A protein and the small-molecule ligand that binds it are described below.
Small molecule (SMILES): CC(=O)N[C@H]1[C@H](O[C@H]2[C@H](O)[C@@H](NC(C)=O)CO[C@@H]2CO)O[C@H](CO)[C@@H](O)[C@@H]1O

Binding-site contacts:
Ligand atom C8 contacts residue ASP353 of chain 1.B at 3.4 Å.
Ligand atom C8 contacts residue LYS327 of chain 1.B at 4.5 Å.
Ligand atom N2 contacts residue ASN329 of chain 1.B at 2.9 Å (h-bond).
Ligand atom C3 contacts residue ASN329 of chain 1.B at 3.8 Å.
Ligand atom C3 contacts residue ASP353 of chain 1.B at 4.0 Å.
Ligand atom C7 contacts residue ASN329 of chain 1.B at 3.4 Å.
Ligand atom C5 contacts residue ASN329 of chain 1.B at 3.6 Å.
Ligand atom O5 contacts residue ASN329 of chain 1.B at 2.3 Å (h-bond).
Ligand atom C7 contacts residue ASP353 of chain 1.B at 3.4 Å.
Ligand atom C6 contacts residue GLN308 of chain 1.B at 3.9 Å.
Ligand atom O7 contacts residue ASN329 of chain 1.B at 3.4 Å (h-bond).
Ligand atom C8 contacts residue VAL351 of chain 1.B at 4.0 Å (hydrophobic).
Ligand atom C7 contacts residue GLN332 of chain 1.B at 4.4 Å.
Ligand atom C6 contacts residue ALA307 of chain 1.B at 4.2 Å (hydrophobic).
Ligand atom C1 contacts residue ASP353 of chain 1.B at 3.3 Å.
Ligand atom O5 contacts residue ALA307 of chain 1.B at 3.9 Å.
Ligand atom C1 contacts residue SER331 of chain 1.B at 4.3 Å.
Ligand atom O6 contacts residue GLN308 of chain 1.B at 4.2 Å.
Ligand atom N2 contacts residue ASP353 of chain 1.B at 2.6 Å (salt-bridge).
Ligand atom C2 contacts residue ASN329 of chain 1.B at 2.4 Å.
Ligand atom C2 contacts residue ASP353 of chain 1.B at 3.4 Å.
Ligand atom O7 contacts residue LYS327 of chain 1.B at 3.1 Å.
Ligand atom C7 contacts residue LYS327 of chain 1.B at 4.1 Å.
Ligand atom C4 contacts residue ASN329 of chain 1.B at 4.2 Å.
Ligand atom C8 contacts residue GLN332 of chain 1.B at 3.5 Å.
Ligand atom C1 contacts residue ASN329 of chain 1.B at 1.4 Å.
Ligand atom O7 contacts residue ASP353 of chain 1.B at 4.4 Å.

Sequence of chain 1.B:
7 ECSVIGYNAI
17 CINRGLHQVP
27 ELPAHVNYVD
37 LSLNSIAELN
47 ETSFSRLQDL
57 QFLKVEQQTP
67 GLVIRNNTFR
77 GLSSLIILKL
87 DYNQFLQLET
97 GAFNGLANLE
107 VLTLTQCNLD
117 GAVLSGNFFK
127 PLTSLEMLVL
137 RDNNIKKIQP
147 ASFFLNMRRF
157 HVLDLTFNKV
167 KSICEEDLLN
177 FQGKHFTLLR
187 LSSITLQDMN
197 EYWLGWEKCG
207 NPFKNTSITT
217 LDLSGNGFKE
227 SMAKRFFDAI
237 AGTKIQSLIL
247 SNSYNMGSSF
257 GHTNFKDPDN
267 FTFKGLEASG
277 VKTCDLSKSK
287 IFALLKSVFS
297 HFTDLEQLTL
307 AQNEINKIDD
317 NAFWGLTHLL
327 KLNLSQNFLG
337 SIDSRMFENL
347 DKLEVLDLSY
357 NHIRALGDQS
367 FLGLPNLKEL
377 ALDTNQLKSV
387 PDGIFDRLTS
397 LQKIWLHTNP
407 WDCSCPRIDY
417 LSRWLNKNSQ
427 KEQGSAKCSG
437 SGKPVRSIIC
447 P